The protein below binds the small molecule below.
Small molecule (SMILES): N[C@@H](CS)C(=O)O

Sequence of chain 29.A:
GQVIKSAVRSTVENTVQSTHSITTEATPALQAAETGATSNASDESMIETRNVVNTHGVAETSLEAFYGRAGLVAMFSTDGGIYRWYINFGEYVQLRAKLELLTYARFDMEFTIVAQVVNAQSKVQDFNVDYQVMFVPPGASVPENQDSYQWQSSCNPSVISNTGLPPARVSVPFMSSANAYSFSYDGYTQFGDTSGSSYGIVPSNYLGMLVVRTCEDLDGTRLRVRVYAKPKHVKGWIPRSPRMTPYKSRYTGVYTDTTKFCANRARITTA

Binding-site contacts:
Ligand atom N contacts residue TYR152 of chain 29.A at 3.5 Å.
Ligand atom C contacts residue TYR152 of chain 29.A at 3.6 Å (hydrophobic).
Ligand atom O contacts residue TYR95 of chain 30.A at 3.6 Å.
Ligand atom C contacts residue ASP150 of chain 29.A at 3.8 Å.
Ligand atom N contacts residue GLN155 of chain 29.A at 4.3 Å.
Ligand atom SG contacts residue GLY240 of chain 30.C at 4.0 Å.
Ligand atom CA contacts residue TYR152 of chain 29.A at 3.8 Å (hydrophobic).
Ligand atom SG contacts residue ALA241 of chain 30.C at 3.5 Å (h-bond).
Ligand atom C contacts residue GLY1 of chain 30.E at 1.3 Å.
Ligand atom N contacts residue GLU239 of chain 30.C at 3.0 Å (salt-bridge).
Ligand atom CA contacts residue ASP150 of chain 29.A at 3.3 Å.
Ligand atom CB contacts residue GLY1 of chain 30.E at 3.1 Å.
Ligand atom CA contacts residue SER151 of chain 29.A at 4.0 Å.
Ligand atom C contacts residue MET78 of chain 30.A at 4.2 Å (hydrophobic).
Ligand atom O contacts residue LEU75 of chain 30.A at 4.4 Å.
Ligand atom CB contacts residue MET78 of chain 30.A at 3.9 Å (hydrophobic).
Ligand atom N contacts residue GLY1 of chain 30.E at 3.7 Å.
Ligand atom C contacts residue SER151 of chain 29.A at 3.9 Å.
Ligand atom N contacts residue ASP150 of chain 29.A at 4.4 Å.
Ligand atom SG contacts residue GLY1 of chain 30.E at 4.2 Å.
Ligand atom O contacts residue TYR152 of chain 29.A at 3.6 Å.
Ligand atom SG contacts residue TYR95 of chain 30.A at 3.8 Å.
Ligand atom CA contacts residue GLY1 of chain 30.E at 2.4 Å.
Ligand atom C contacts residue GLN155 of chain 29.A at 4.2 Å.
Ligand atom C contacts residue TYR95 of chain 30.A at 4.5 Å (hydrophobic).
Ligand atom O contacts residue GLY1 of chain 30.E at 2.2 Å (h-bond).
Ligand atom SG contacts residue GLU239 of chain 30.C at 4.3 Å.
Ligand atom N contacts residue GLN238 of chain 30.C at 3.8 Å.
Ligand atom SG contacts residue MET78 of chain 30.A at 3.8 Å.
Ligand atom O contacts residue GLN155 of chain 29.A at 3.0 Å (h-bond).
Ligand atom CB contacts residue ASP150 of chain 29.A at 3.6 Å.
Ligand atom CA contacts residue GLU239 of chain 30.C at 3.9 Å.
Ligand atom CB contacts residue GLU239 of chain 30.C at 4.0 Å.

Sequence of chain 30.A:
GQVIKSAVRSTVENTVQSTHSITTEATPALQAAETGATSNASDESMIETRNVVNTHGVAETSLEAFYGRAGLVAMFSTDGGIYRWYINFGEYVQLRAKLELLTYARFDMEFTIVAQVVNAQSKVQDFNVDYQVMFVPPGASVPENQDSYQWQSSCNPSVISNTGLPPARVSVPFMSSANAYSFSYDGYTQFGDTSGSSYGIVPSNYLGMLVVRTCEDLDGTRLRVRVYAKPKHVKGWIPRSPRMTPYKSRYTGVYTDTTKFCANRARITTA

Sequence of chain 30.C:
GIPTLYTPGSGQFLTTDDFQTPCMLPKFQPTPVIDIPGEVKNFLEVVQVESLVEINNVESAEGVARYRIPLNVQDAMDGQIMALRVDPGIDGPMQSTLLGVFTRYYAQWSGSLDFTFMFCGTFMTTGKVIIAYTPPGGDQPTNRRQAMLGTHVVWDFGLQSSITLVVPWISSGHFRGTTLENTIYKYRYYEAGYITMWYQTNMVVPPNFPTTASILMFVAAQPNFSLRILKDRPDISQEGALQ